Binding-site contacts:
Ligand atom C13 contacts residue VAL16 of chain 1.A at 3.8 Å (hydrophobic).
Ligand atom C21 contacts residue GLU89 of chain 1.A at 3.9 Å.
Ligand atom C03 contacts residue LEU65 of chain 1.A at 4.0 Å (hydrophobic).
Ligand atom C01 contacts residue LEU83 of chain 1.A at 3.4 Å (hydrophobic).
Ligand atom N08 contacts residue HIS88 of chain 1.A at 2.9 Å (h-bond).
Ligand atom C11 contacts residue GLY91 of chain 1.A at 3.9 Å.
Ligand atom C29 contacts residue LYS142 of chain 1.A at 3.4 Å.
Ligand atom C32 contacts residue ASP156 of chain 1.A at 3.7 Å.
Ligand atom N08 contacts residue TYR87 of chain 1.A at 3.7 Å.
Ligand atom C04 contacts residue ALA35 of chain 1.A at 3.7 Å (hydrophobic).
Ligand atom C25 contacts residue VAL24 of chain 1.A at 3.7 Å (hydrophobic).
Ligand atom C22 contacts residue TYR87 of chain 1.A at 3.1 Å (hydrophobic).
Ligand atom C29 contacts residue ALA155 of chain 1.A at 3.8 Å (hydrophobic).
Ligand atom C23 contacts residue TYR87 of chain 1.A at 3.1 Å (hydrophobic).
Ligand atom C04 contacts residue VAL24 of chain 1.A at 3.8 Å (hydrophobic).
Ligand atom C23 contacts residue VAL16 of chain 1.A at 3.7 Å (hydrophobic).
Ligand atom O02 contacts residue LYS37 of chain 1.A at 3.5 Å.
Ligand atom C11 contacts residue VAL16 of chain 1.A at 3.8 Å (hydrophobic).
Ligand atom C16 contacts residue VAL16 of chain 1.A at 3.8 Å (hydrophobic).
Ligand atom C12 contacts residue GLY91 of chain 1.A at 3.5 Å.
Ligand atom C07 contacts residue HIS86 of chain 1.A at 3.8 Å.
Ligand atom C09 contacts residue TYR87 of chain 1.A at 3.7 Å (hydrophobic).
Ligand atom C01 contacts residue LYS37 of chain 1.A at 3.4 Å.
Ligand atom C07 contacts residue ALA35 of chain 1.A at 3.6 Å (hydrophobic).
Ligand atom C29 contacts residue ASN143 of chain 1.A at 3.6 Å.
Ligand atom C01 contacts residue ALA35 of chain 1.A at 3.5 Å (hydrophobic).
Ligand atom C14 contacts residue VAL16 of chain 1.A at 3.8 Å (hydrophobic).
Ligand atom C22 contacts residue VAL16 of chain 1.A at 3.5 Å (hydrophobic).
Ligand atom C32 contacts residue LEU83 of chain 1.A at 4.0 Å (hydrophobic).
Ligand atom C11 contacts residue HIS88 of chain 1.A at 3.9 Å.
Ligand atom N08 contacts residue HIS86 of chain 1.A at 3.9 Å.
Ligand atom C10 contacts residue HIS88 of chain 1.A at 4.0 Å.
Ligand atom C01 contacts residue THR85 of chain 1.A at 3.5 Å.
Ligand atom C23 contacts residue HIS88 of chain 1.A at 3.7 Å.
Ligand atom O31 contacts residue LYS37 of chain 1.A at 3.6 Å.
Ligand atom O02 contacts residue THR85 of chain 1.A at 4.0 Å.
Ligand atom O28 contacts residue ALA155 of chain 1.A at 3.8 Å.
Ligand atom C04 contacts residue THR85 of chain 1.A at 3.8 Å.
Ligand atom C09 contacts residue HIS88 of chain 1.A at 3.1 Å.
Ligand atom C13 contacts residue GLY91 of chain 1.A at 3.6 Å.

Sequence of chain 1.A:
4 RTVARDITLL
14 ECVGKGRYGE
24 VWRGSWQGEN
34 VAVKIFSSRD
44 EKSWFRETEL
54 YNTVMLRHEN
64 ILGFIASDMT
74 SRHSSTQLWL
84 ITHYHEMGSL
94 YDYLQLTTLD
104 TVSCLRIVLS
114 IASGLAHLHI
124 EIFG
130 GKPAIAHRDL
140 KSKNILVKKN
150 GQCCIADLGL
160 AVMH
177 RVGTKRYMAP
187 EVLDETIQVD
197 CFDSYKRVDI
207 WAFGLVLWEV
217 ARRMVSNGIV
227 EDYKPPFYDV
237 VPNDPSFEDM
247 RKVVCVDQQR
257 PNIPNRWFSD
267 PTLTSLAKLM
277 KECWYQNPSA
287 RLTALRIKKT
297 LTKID

The protein below binds the small molecule below.
Small molecule (SMILES): COc1cc(-c2cncc(-c3ccc(C4CCN(C)CC4)cc3)c2C)cc(OC)c1OC